This small molecule binds to this protein.
Small molecule (SMILES): Fc1cccc(Cl)c1-c1nc(Br)c(-c2ccc(C#Cc3ccc(C(F)(F)F)cc3)nc2)[nH]1

Sequence of chain 2.A:
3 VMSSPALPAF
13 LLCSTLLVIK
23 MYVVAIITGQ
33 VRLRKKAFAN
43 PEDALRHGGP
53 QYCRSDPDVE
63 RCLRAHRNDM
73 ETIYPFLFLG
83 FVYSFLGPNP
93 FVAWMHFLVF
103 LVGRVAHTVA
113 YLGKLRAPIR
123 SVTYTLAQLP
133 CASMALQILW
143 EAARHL

Binding-site contacts:
Ligand atom F1 contacts residue LEU131 of chain 1.A at 3.1 Å.
Ligand atom C16 contacts residue VAL124 of chain 1.A at 3.7 Å (hydrophobic).
Ligand atom N3 contacts residue VAL124 of chain 1.A at 4.0 Å.
Ligand atom C4 contacts residue SER123 of chain 1.A at 3.6 Å.
Ligand atom C19 contacts residue LEU35 of chain 2.A at 3.9 Å (hydrophobic).
Ligand atom CL1 contacts residue ASP45 of chain 2.A at 3.7 Å.
Ligand atom C15 contacts residue THR127 of chain 1.A at 3.9 Å.
Ligand atom C18 contacts residue SER123 of chain 1.A at 3.8 Å.
Ligand atom C7 contacts residue VAL124 of chain 1.A at 3.9 Å (hydrophobic).
Ligand atom BR1 contacts residue PRO120 of chain 1.A at 3.8 Å.
Ligand atom N3 contacts residue SER123 of chain 1.A at 3.6 Å.
Ligand atom C5 contacts residue THR127 of chain 1.A at 3.8 Å.
Ligand atom C1 contacts residue HIS49 of chain 2.A at 3.9 Å.
Ligand atom C6 contacts residue VAL124 of chain 1.A at 3.7 Å (hydrophobic).
Ligand atom C23 contacts residue GSH1 of chain 1.C at 3.9 Å.
Ligand atom N1 contacts residue SER123 of chain 1.A at 2.6 Å (h-bond).
Ligand atom C22 contacts residue PHE40 of chain 2.A at 3.7 Å (hydrophobic).
Ligand atom C6 contacts residue THR127 of chain 1.A at 3.9 Å.
Ligand atom C21 contacts residue PHE40 of chain 2.A at 3.8 Å (hydrophobic).
Ligand atom C9 contacts residue THR127 of chain 1.A at 4.0 Å.
Ligand atom C5 contacts residue SER123 of chain 1.A at 3.1 Å.
Ligand atom C3 contacts residue HIS49 of chain 2.A at 3.9 Å.
Ligand atom N3 contacts residue THR127 of chain 1.A at 3.0 Å (h-bond).
Ligand atom CL1 contacts residue HIS49 of chain 2.A at 4.0 Å.
Ligand atom C15 contacts residue VAL124 of chain 1.A at 3.9 Å (hydrophobic).
Ligand atom C2 contacts residue SER123 of chain 1.A at 3.4 Å.
Ligand atom C2 contacts residue PRO120 of chain 1.A at 3.9 Å (hydrophobic).
Ligand atom N2 contacts residue HIS49 of chain 2.A at 2.9 Å (h-bond).
Ligand atom C8 contacts residue THR127 of chain 1.A at 3.7 Å.
Ligand atom C22 contacts residue GSH1 of chain 1.C at 4.0 Å.
Ligand atom C20 contacts residue GLY31 of chain 2.A at 3.8 Å.
Ligand atom C20 contacts residue LEU35 of chain 2.A at 4.0 Å (hydrophobic).
Ligand atom F4 contacts residue LEU35 of chain 2.A at 3.3 Å.
Ligand atom C1 contacts residue SER123 of chain 1.A at 3.4 Å.
Ligand atom C22 contacts residue ASP45 of chain 2.A at 3.8 Å.
Ligand atom BR1 contacts residue ARG48 of chain 2.A at 3.5 Å.
Ligand atom C15 contacts residue LEU128 of chain 1.A at 3.9 Å (hydrophobic).
Ligand atom F1 contacts residue LEU128 of chain 1.A at 4.0 Å.
Ligand atom C7 contacts residue THR127 of chain 1.A at 3.9 Å.
Ligand atom C3 contacts residue PRO120 of chain 1.A at 3.7 Å (hydrophobic).

Sequence of chain 1.A:
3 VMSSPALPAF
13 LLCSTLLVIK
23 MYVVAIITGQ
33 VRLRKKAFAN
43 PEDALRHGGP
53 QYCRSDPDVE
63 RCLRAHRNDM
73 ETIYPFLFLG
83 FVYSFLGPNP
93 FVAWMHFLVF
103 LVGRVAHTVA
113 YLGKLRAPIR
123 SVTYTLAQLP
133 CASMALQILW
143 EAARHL